Binding-site contacts:
Ligand atom C5 contacts residue GLU248 of chain 1.B at 4.2 Å.
Ligand atom C1 contacts residue GLU248 of chain 1.B at 4.0 Å.
Ligand atom O7 contacts residue MET247 of chain 1.B at 4.1 Å.
Ligand atom C8 contacts residue HIS244 of chain 1.B at 3.5 Å.
Ligand atom C2 contacts residue ASN221 of chain 1.B at 2.4 Å.
Ligand atom C8 contacts residue GLU248 of chain 1.B at 3.8 Å.
Ligand atom O5 contacts residue GLU248 of chain 1.B at 4.5 Å.
Ligand atom C7 contacts residue ASN221 of chain 1.B at 3.4 Å.
Ligand atom C7 contacts residue TYR246 of chain 1.B at 4.2 Å (hydrophobic).
Ligand atom C5 contacts residue ASN221 of chain 1.B at 3.7 Å.
Ligand atom C8 contacts residue TYR246 of chain 1.B at 4.3 Å (hydrophobic).
Ligand atom C4 contacts residue ASN221 of chain 1.B at 4.3 Å.
Ligand atom O7 contacts residue THR245 of chain 1.B at 4.4 Å.
Ligand atom O7 contacts residue ASN221 of chain 1.B at 3.5 Å (h-bond).
Ligand atom N2 contacts residue ASN221 of chain 1.B at 2.9 Å (h-bond).
Ligand atom N2 contacts residue GLU248 of chain 1.B at 4.1 Å.
Ligand atom C1 contacts residue ASN221 of chain 1.B at 1.4 Å.
Ligand atom O7 contacts residue TYR246 of chain 1.B at 3.6 Å (h-bond).
Ligand atom C3 contacts residue ASN221 of chain 1.B at 3.8 Å.
Ligand atom C8 contacts residue MET247 of chain 1.B at 3.5 Å (hydrophobic).
Ligand atom C7 contacts residue GLU248 of chain 1.B at 4.2 Å.
Ligand atom O5 contacts residue ASN221 of chain 1.B at 2.3 Å (h-bond).
Ligand atom C7 contacts residue MET247 of chain 1.B at 4.1 Å (hydrophobic).

A small-molecule ligand and the protein it binds are described below.
Small molecule (SMILES): CC(=O)N[C@@H]1[C@@H](O)[C@H](O)[C@@H](CO)O[C@H]1O

Sequence of chain 1.B:
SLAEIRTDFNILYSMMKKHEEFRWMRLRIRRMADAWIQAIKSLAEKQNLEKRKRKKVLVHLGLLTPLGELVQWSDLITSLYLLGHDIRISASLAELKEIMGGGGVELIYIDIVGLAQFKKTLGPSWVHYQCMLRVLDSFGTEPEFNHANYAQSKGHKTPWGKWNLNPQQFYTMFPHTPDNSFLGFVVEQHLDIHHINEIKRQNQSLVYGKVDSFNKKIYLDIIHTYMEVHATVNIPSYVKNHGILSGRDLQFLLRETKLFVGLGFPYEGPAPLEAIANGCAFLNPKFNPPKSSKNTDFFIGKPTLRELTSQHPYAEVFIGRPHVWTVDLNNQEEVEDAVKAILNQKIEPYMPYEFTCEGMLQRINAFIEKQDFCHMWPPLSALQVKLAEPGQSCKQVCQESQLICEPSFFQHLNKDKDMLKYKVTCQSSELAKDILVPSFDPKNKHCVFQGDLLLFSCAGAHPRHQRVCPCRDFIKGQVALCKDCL